The protein below binds the small molecule below.
Small molecule (SMILES): CNCc1ccc(N2CCCCC2)cc1

Sequence of chain 2.A:
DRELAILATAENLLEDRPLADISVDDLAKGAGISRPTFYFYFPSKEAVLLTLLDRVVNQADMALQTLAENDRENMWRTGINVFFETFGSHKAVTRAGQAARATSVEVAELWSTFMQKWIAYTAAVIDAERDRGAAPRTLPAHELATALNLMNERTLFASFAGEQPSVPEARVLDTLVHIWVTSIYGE

Binding-site contacts:
Ligand atom CAJ contacts residue PHE118 of chain 2.A at 3.9 Å (hydrophobic).
Ligand atom CAA contacts residue TRP149 of chain 2.A at 3.4 Å (hydrophobic).
Ligand atom CAH contacts residue GLU184 of chain 2.A at 3.7 Å.
Ligand atom CAI contacts residue PHE118 of chain 2.A at 4.1 Å (hydrophobic).
Ligand atom CAG contacts residue TRP142 of chain 2.A at 4.0 Å (hydrophobic).
Ligand atom CAN contacts residue PHE114 of chain 2.A at 3.9 Å (hydrophobic).
Ligand atom NAO contacts residue GLU184 of chain 2.A at 3.8 Å.
Ligand atom CAK contacts residue PHE114 of chain 2.A at 3.4 Å (hydrophobic).
Ligand atom NAL contacts residue ASN180 of chain 2.A at 3.8 Å.
Ligand atom CAK contacts residue MET146 of chain 2.A at 3.4 Å (hydrophobic).
Ligand atom CAH contacts residue PHE191 of chain 2.A at 4.1 Å (hydrophobic).
Ligand atom CAB contacts residue GLU184 of chain 2.A at 3.8 Å.
Ligand atom CAB contacts residue PHE114 of chain 2.A at 3.4 Å (hydrophobic).
Ligand atom CAC contacts residue PHE114 of chain 2.A at 3.5 Å (hydrophobic).
Ligand atom CAC contacts residue PHE145 of chain 2.A at 3.6 Å (hydrophobic).
Ligand atom CAG contacts residue THR125 of chain 2.A at 3.9 Å.
Ligand atom CAC contacts residue MET146 of chain 2.A at 2.9 Å (hydrophobic).
Ligand atom CAI contacts residue TRP142 of chain 2.A at 3.5 Å (hydrophobic).
Ligand atom CAE contacts residue PHE145 of chain 2.A at 3.9 Å (hydrophobic).
Ligand atom CAA contacts residue ILE150 of chain 2.A at 3.3 Å (hydrophobic).
Ligand atom CAK contacts residue ASN180 of chain 2.A at 3.1 Å.
Ligand atom CAA contacts residue MET146 of chain 2.A at 3.1 Å (hydrophobic).
Ligand atom CAJ contacts residue LEU187 of chain 2.A at 3.8 Å (hydrophobic).
Ligand atom CAD contacts residue GLU184 of chain 2.A at 3.5 Å.
Ligand atom CAB contacts residue ASN180 of chain 2.A at 3.8 Å.
Ligand atom CAM contacts residue MET146 of chain 2.A at 3.3 Å (hydrophobic).
Ligand atom NAL contacts residue MET146 of chain 2.A at 2.7 Å (h-bond).
Ligand atom CAM contacts residue PHE114 of chain 2.A at 3.2 Å (hydrophobic).
Ligand atom CAE contacts residue PHE114 of chain 2.A at 4.0 Å (hydrophobic).
Ligand atom CAD contacts residue PHE114 of chain 2.A at 3.6 Å (hydrophobic).
Ligand atom CAB contacts residue ASN183 of chain 2.A at 3.9 Å.
Ligand atom CAA contacts residue ASN180 of chain 2.A at 3.3 Å.
Ligand atom CAN contacts residue GLU184 of chain 2.A at 3.7 Å.
Ligand atom CAF contacts residue THR125 of chain 2.A at 3.4 Å.
Ligand atom CAG contacts residue GLN129 of chain 2.A at 3.9 Å.
Ligand atom CAD contacts residue ASN183 of chain 2.A at 3.9 Å.
Ligand atom CAF contacts residue PHE118 of chain 2.A at 4.1 Å (hydrophobic).
Ligand atom CAH contacts residue LEU187 of chain 2.A at 3.4 Å (hydrophobic).
Ligand atom CAH contacts residue PHE188 of chain 2.A at 3.7 Å (hydrophobic).
Ligand atom CAE contacts residue MET146 of chain 2.A at 3.8 Å (hydrophobic).